Binding-site contacts:
Ligand atom C6 contacts residue ASN126 of chain 1.G at 3.3 Å.
Ligand atom C5 contacts residue THR128 of chain 1.G at 4.3 Å.
Ligand atom C5 contacts residue ASN126 of chain 1.G at 3.3 Å.
Ligand atom O6 contacts residue THR128 of chain 1.G at 4.5 Å.
Ligand atom C2 contacts residue ASN126 of chain 1.G at 2.5 Å.
Ligand atom C4 contacts residue ASN126 of chain 1.G at 3.8 Å.
Ligand atom C1 contacts residue THR128 of chain 1.G at 3.7 Å.
Ligand atom O5 contacts residue ASN126 of chain 1.G at 2.5 Å (h-bond).
Ligand atom O5 contacts residue THR128 of chain 1.G at 3.2 Å.
Ligand atom C3 contacts residue ASN126 of chain 1.G at 3.7 Å.
Ligand atom C7 contacts residue ASN126 of chain 1.G at 3.6 Å.
Ligand atom N2 contacts residue ASN126 of chain 1.G at 3.3 Å (h-bond).
Ligand atom O7 contacts residue ASN126 of chain 1.G at 3.4 Å (h-bond).
Ligand atom C1 contacts residue ASN126 of chain 1.G at 1.4 Å.

Sequence of chain 1.G:
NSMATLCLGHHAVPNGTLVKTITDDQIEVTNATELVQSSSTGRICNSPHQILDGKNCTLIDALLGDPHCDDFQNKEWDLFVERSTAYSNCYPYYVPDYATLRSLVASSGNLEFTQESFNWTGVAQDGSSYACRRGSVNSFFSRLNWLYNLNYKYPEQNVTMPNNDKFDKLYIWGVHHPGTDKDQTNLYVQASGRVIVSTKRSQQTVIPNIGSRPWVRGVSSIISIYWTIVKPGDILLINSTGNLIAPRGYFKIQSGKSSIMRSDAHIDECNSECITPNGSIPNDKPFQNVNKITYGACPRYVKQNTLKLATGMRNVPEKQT

A small-molecule ligand and the protein it binds are described below.
Small molecule (SMILES): CC(=O)N[C@@H]1[C@@H](O)[C@H](O)[C@@H](CO)O[C@H]1O